Sequence of chain 1.G:
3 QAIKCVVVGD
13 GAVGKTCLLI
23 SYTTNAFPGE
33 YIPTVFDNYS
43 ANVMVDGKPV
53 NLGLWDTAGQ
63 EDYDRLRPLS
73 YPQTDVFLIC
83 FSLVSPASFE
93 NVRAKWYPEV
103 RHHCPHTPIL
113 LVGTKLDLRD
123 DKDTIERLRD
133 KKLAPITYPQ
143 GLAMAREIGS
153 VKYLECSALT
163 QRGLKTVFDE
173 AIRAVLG

Binding-site contacts:
Ligand atom C4 contacts residue PHE29 of chain 1.G at 3.5 Å (hydrophobic).
Ligand atom C6 contacts residue ASP119 of chain 1.G at 3.5 Å.
Ligand atom O1G contacts residue THR36 of chain 1.G at 3.6 Å (h-bond).
Ligand atom O2G contacts residue GLY61 of chain 1.G at 2.6 Å (h-bond).
Ligand atom O2A contacts residue CYS19 of chain 1.G at 2.8 Å (h-bond).
Ligand atom O3A contacts residue LYS17 of chain 1.G at 3.6 Å.
Ligand atom O1B contacts residue MG1 of chain 1.JA at 2.1 Å.
Ligand atom O3G contacts residue MG1 of chain 1.JA at 1.9 Å.
Ligand atom C8 contacts residue CYS19 of chain 1.G at 3.5 Å (hydrophobic).
Ligand atom O6 contacts residue LEU161 of chain 1.G at 3.2 Å (h-bond).
Ligand atom C3B contacts residue ALA14 of chain 1.G at 3.5 Å (hydrophobic).
Ligand atom O3A contacts residue GLY16 of chain 1.G at 3.0 Å (h-bond).
Ligand atom O2B contacts residue GLY16 of chain 1.G at 3.1 Å (h-bond).
Ligand atom O2B contacts residue VAL15 of chain 1.G at 3.4 Å (h-bond).
Ligand atom O1B contacts residue THR18 of chain 1.G at 2.9 Å (h-bond).
Ligand atom C3B contacts residue MG1 of chain 1.JA at 3.5 Å.
Ligand atom N7 contacts residue PHE29 of chain 1.G at 3.6 Å.
Ligand atom O3G contacts residue THR36 of chain 1.G at 2.8 Å (h-bond).
Ligand atom O3' contacts residue TYR33 of chain 1.G at 3.6 Å.
Ligand atom O6 contacts residue SER159 of chain 1.G at 3.4 Å (h-bond).
Ligand atom O1G contacts residue PRO35 of chain 1.G at 3.2 Å.
Ligand atom O2G contacts residue LYS17 of chain 1.G at 2.6 Å (salt-bridge).
Ligand atom C5 contacts residue PHE29 of chain 1.G at 3.5 Å (hydrophobic).
Ligand atom O2A contacts residue THR18 of chain 1.G at 3.4 Å (h-bond).
Ligand atom PG contacts residue MG1 of chain 1.JA at 3.2 Å.
Ligand atom O1A contacts residue TYR33 of chain 1.G at 3.5 Å.
Ligand atom O1B contacts residue LYS17 of chain 1.G at 3.4 Å (salt-bridge).
Ligand atom N2 contacts residue LEU120 of chain 1.G at 3.5 Å.
Ligand atom O2A contacts residue GLY16 of chain 1.G at 3.3 Å.
Ligand atom PB contacts residue MG1 of chain 1.JA at 3.3 Å.
Ligand atom O2' contacts residue PHE29 of chain 1.G at 3.5 Å.
Ligand atom O6 contacts residue ASP119 of chain 1.G at 3.3 Å (salt-bridge).
Ligand atom PB contacts residue LYS17 of chain 1.G at 3.5 Å.
Ligand atom N9 contacts residue PHE29 of chain 1.G at 3.6 Å.
Ligand atom PB contacts residue GLY16 of chain 1.G at 3.6 Å.
Ligand atom O6 contacts residue ALA160 of chain 1.G at 2.9 Å (h-bond).
Ligand atom N1 contacts residue ASP119 of chain 1.G at 2.8 Å (salt-bridge).
Ligand atom O2B contacts residue LYS17 of chain 1.G at 2.6 Å (salt-bridge).
Ligand atom N2 contacts residue ASP119 of chain 1.G at 3.0 Å (salt-bridge).
Ligand atom O4' contacts residue LYS117 of chain 1.G at 2.9 Å (salt-bridge).

The protein below binds the small molecule below.
Small molecule (SMILES): Nc1nc2c(ncn2[C@@H]2O[C@H](CO[P](=O)(O)O[P](=O)(O)CP(=O)(O)O)[C@@H](O)[C@H]2O)c(=O)[nH]1